Sequence of chain 1.I:
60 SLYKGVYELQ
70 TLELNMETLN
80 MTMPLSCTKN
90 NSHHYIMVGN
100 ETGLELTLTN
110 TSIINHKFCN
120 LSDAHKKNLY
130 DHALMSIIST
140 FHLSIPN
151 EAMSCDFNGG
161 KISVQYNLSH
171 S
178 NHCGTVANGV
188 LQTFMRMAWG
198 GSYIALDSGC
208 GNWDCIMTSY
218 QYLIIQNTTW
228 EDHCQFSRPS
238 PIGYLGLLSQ

Binding-site contacts:
Ligand atom C3 contacts residue ASN224 of chain 1.I at 3.9 Å.
Ligand atom C7 contacts residue THR225 of chain 1.I at 3.9 Å.
Ligand atom C7 contacts residue THR226 of chain 1.I at 3.6 Å.
Ligand atom C8 contacts residue THR226 of chain 1.I at 4.0 Å.
Ligand atom O6 contacts residue GLY160 of chain 1.I at 3.7 Å.
Ligand atom C5 contacts residue GLY160 of chain 1.I at 3.6 Å.
Ligand atom O7 contacts residue THR226 of chain 1.I at 3.1 Å.
Ligand atom O6 contacts residue GLY159 of chain 1.I at 3.3 Å (h-bond).
Ligand atom C5 contacts residue GLY159 of chain 1.I at 4.3 Å.
Ligand atom C7 contacts residue ASN224 of chain 1.I at 3.3 Å.
Ligand atom O5 contacts residue ILE162 of chain 1.I at 4.0 Å.
Ligand atom O5 contacts residue GLY160 of chain 1.I at 4.2 Å.
Ligand atom C2 contacts residue ASN224 of chain 1.I at 2.5 Å.
Ligand atom C8 contacts residue ASN224 of chain 1.I at 3.1 Å.
Ligand atom C4 contacts residue ASN224 of chain 1.I at 4.3 Å.
Ligand atom N2 contacts residue ASN224 of chain 1.I at 3.1 Å (h-bond).
Ligand atom C6 contacts residue GLY160 of chain 1.I at 3.8 Å.
Ligand atom C8 contacts residue THR225 of chain 1.I at 3.7 Å.
Ligand atom C1 contacts residue ILE162 of chain 1.I at 4.4 Å (hydrophobic).
Ligand atom O7 contacts residue ASN224 of chain 1.I at 3.2 Å (h-bond).
Ligand atom C1 contacts residue ASN224 of chain 1.I at 1.5 Å.
Ligand atom C5 contacts residue ASN224 of chain 1.I at 3.8 Å.
Ligand atom C6 contacts residue TYR129 of chain 1.I at 4.4 Å (hydrophobic).
Ligand atom N2 contacts residue THR226 of chain 1.I at 4.4 Å.
Ligand atom O5 contacts residue ASN224 of chain 1.I at 2.4 Å (h-bond).
Ligand atom O7 contacts residue THR225 of chain 1.I at 3.0 Å.
Ligand atom C6 contacts residue GLY159 of chain 1.I at 3.4 Å.

This protein binds this small molecule.
Small molecule (SMILES): CC(=O)N[C@@H]1[C@@H](O)[C@H](O)[C@@H](CO)O[C@H]1O